Binding-site contacts:
Ligand atom C5 contacts residue ASN379 of chain 1.D at 3.6 Å.
Ligand atom O5 contacts residue ILE382 of chain 1.D at 3.3 Å.
Ligand atom C4 contacts residue ASN379 of chain 1.D at 4.2 Å.
Ligand atom C3 contacts residue ASN379 of chain 1.D at 3.8 Å.
Ligand atom C6 contacts residue SER381 of chain 1.D at 4.0 Å.
Ligand atom C7 contacts residue ASN379 of chain 1.D at 3.4 Å.
Ligand atom C1 contacts residue GLN375 of chain 1.D at 4.0 Å.
Ligand atom C6 contacts residue ILE382 of chain 1.D at 4.1 Å (hydrophobic).
Ligand atom C7 contacts residue GLN375 of chain 1.D at 4.3 Å.
Ligand atom C1 contacts residue ASN379 of chain 1.D at 1.4 Å.
Ligand atom O7 contacts residue LYS374 of chain 1.D at 4.0 Å.
Ligand atom C2 contacts residue GLN375 of chain 1.D at 4.3 Å.
Ligand atom O6 contacts residue TYR371 of chain 1.D at 3.8 Å.
Ligand atom C1 contacts residue ILE382 of chain 1.D at 4.2 Å (hydrophobic).
Ligand atom C1 contacts residue SER381 of chain 1.D at 4.0 Å.
Ligand atom C8 contacts residue ASN379 of chain 1.D at 4.4 Å.
Ligand atom O7 contacts residue ASN379 of chain 1.D at 3.7 Å.
Ligand atom O5 contacts residue ASN379 of chain 1.D at 2.4 Å (h-bond).
Ligand atom O5 contacts residue SER381 of chain 1.D at 4.1 Å.
Ligand atom C5 contacts residue SER381 of chain 1.D at 4.1 Å.
Ligand atom C5 contacts residue ILE382 of chain 1.D at 4.3 Å (hydrophobic).
Ligand atom C2 contacts residue ASN379 of chain 1.D at 2.4 Å.
Ligand atom O6 contacts residue ILE382 of chain 1.D at 3.8 Å.
Ligand atom O7 contacts residue GLN375 of chain 1.D at 3.3 Å.
Ligand atom N2 contacts residue ASN379 of chain 1.D at 2.9 Å (h-bond).

Sequence of chain 1.D:
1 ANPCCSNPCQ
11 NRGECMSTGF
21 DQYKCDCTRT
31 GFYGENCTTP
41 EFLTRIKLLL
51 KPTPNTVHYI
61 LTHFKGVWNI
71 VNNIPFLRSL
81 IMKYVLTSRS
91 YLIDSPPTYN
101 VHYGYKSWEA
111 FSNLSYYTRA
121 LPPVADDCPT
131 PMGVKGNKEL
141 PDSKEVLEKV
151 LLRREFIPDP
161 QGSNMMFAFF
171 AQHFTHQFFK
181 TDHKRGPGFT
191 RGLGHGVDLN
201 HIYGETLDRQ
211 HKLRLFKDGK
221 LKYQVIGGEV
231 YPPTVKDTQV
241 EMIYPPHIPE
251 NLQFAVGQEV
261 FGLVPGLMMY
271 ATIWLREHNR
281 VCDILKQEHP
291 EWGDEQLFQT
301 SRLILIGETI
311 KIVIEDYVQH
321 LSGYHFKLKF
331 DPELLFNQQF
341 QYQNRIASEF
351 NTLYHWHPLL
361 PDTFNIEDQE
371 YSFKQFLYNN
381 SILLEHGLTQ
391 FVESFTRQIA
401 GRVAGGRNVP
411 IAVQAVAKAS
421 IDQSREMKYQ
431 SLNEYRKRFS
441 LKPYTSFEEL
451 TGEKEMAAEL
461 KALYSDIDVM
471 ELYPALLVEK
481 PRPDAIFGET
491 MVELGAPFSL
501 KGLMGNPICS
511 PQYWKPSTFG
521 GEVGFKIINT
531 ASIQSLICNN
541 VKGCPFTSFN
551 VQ

A protein and the small-molecule ligand that binds it are described below.
Small molecule (SMILES): CC(=O)N[C@@H]1[C@@H](O)[C@H](O)[C@@H](CO)O[C@H]1O